This protein binds this small molecule.
Small molecule (SMILES): Oc1cc(Cn2cc(C3CC3)nn2)ccc1Oc1ccccc1Cl

Binding-site contacts:
Ligand atom CAC contacts residue MET118 of chain 1.C at 3.8 Å (hydrophobic).
Ligand atom CAC contacts residue PHE117 of chain 1.C at 3.9 Å (hydrophobic).
Ligand atom OAP contacts residue ALA218 of chain 1.C at 3.6 Å.
Ligand atom CAV contacts residue NAD1 of chain 1.I at 3.8 Å.
Ligand atom CAJ contacts residue TYR178 of chain 1.C at 3.6 Å (hydrophobic).
Ligand atom CL contacts residue NAD1 of chain 1.I at 3.5 Å.
Ligand atom CAW contacts residue VAL223 of chain 1.C at 3.8 Å (hydrophobic).
Ligand atom NAO contacts residue GLU239 of chain 1.C at 2.9 Å (salt-bridge).
Ligand atom CAV contacts residue ALA218 of chain 1.C at 3.7 Å (hydrophobic).
Ligand atom CAK contacts residue LEU238 of chain 1.C at 3.8 Å (hydrophobic).
Ligand atom CAH contacts residue MET219 of chain 1.C at 3.8 Å (hydrophobic).
Ligand atom CAI contacts residue TYR178 of chain 1.C at 3.5 Å (hydrophobic).
Ligand atom CAS contacts residue NAD1 of chain 1.I at 3.9 Å.
Ligand atom CAC contacts residue MET181 of chain 1.C at 3.4 Å (hydrophobic).
Ligand atom CAK contacts residue ALA177 of chain 1.C at 3.8 Å (hydrophobic).
Ligand atom CAU contacts residue NAD1 of chain 1.I at 3.4 Å.
Ligand atom CAE contacts residue GLY116 of chain 1.C at 3.5 Å.
Ligand atom CAQ contacts residue TYR178 of chain 1.C at 3.5 Å (hydrophobic).
Ligand atom CAD contacts residue MET123 of chain 1.C at 3.7 Å (hydrophobic).
Ligand atom OAA contacts residue TYR178 of chain 1.C at 2.6 Å (h-bond).
Ligand atom CAM contacts residue PHE169 of chain 1.C at 3.6 Å (hydrophobic).
Ligand atom CAG contacts residue NAD1 of chain 1.I at 3.2 Å.
Ligand atom CAD contacts residue MET181 of chain 1.C at 3.5 Å (hydrophobic).
Ligand atom CAQ contacts residue NAD1 of chain 1.I at 3.3 Å.
Ligand atom CAL contacts residue LEU238 of chain 1.C at 3.4 Å (hydrophobic).
Ligand atom OAP contacts residue NAD1 of chain 1.I at 3.5 Å.
Ligand atom CAS contacts residue ALA218 of chain 1.C at 3.5 Å (hydrophobic).
Ligand atom NAX contacts residue PHE169 of chain 1.C at 3.9 Å.
Ligand atom CAJ contacts residue PHE169 of chain 1.C at 3.6 Å (hydrophobic).
Ligand atom CAI contacts residue NAD1 of chain 1.I at 3.5 Å.
Ligand atom OAA contacts residue NAD1 of chain 1.I at 2.6 Å (h-bond).
Ligand atom CL contacts residue GLY116 of chain 1.C at 3.8 Å.
Ligand atom CAH contacts residue NAD1 of chain 1.I at 3.6 Å.
Ligand atom CAR contacts residue NAD1 of chain 1.I at 3.2 Å.
Ligand atom CAE contacts residue PHE117 of chain 1.C at 3.5 Å (hydrophobic).
Ligand atom CAM contacts residue NAD1 of chain 1.I at 3.2 Å.
Ligand atom CL contacts residue ALA218 of chain 1.C at 3.3 Å.
Ligand atom CAL contacts residue PRO176 of chain 1.C at 3.4 Å (hydrophobic).
Ligand atom NAN contacts residue GLU239 of chain 1.C at 2.9 Å (salt-bridge).
Ligand atom CAE contacts residue MET181 of chain 1.C at 3.5 Å (hydrophobic).

Sequence of chain 1.C:
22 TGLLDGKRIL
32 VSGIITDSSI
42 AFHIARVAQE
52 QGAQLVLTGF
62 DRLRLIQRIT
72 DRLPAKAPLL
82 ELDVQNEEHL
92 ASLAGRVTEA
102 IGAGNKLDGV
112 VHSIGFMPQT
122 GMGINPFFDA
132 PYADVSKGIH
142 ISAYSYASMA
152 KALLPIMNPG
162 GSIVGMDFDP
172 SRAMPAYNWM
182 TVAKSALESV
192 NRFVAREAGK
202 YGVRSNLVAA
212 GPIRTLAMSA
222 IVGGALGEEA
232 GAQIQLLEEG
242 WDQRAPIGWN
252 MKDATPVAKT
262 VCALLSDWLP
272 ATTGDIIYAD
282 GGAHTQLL